Sequence of chain 1.C:
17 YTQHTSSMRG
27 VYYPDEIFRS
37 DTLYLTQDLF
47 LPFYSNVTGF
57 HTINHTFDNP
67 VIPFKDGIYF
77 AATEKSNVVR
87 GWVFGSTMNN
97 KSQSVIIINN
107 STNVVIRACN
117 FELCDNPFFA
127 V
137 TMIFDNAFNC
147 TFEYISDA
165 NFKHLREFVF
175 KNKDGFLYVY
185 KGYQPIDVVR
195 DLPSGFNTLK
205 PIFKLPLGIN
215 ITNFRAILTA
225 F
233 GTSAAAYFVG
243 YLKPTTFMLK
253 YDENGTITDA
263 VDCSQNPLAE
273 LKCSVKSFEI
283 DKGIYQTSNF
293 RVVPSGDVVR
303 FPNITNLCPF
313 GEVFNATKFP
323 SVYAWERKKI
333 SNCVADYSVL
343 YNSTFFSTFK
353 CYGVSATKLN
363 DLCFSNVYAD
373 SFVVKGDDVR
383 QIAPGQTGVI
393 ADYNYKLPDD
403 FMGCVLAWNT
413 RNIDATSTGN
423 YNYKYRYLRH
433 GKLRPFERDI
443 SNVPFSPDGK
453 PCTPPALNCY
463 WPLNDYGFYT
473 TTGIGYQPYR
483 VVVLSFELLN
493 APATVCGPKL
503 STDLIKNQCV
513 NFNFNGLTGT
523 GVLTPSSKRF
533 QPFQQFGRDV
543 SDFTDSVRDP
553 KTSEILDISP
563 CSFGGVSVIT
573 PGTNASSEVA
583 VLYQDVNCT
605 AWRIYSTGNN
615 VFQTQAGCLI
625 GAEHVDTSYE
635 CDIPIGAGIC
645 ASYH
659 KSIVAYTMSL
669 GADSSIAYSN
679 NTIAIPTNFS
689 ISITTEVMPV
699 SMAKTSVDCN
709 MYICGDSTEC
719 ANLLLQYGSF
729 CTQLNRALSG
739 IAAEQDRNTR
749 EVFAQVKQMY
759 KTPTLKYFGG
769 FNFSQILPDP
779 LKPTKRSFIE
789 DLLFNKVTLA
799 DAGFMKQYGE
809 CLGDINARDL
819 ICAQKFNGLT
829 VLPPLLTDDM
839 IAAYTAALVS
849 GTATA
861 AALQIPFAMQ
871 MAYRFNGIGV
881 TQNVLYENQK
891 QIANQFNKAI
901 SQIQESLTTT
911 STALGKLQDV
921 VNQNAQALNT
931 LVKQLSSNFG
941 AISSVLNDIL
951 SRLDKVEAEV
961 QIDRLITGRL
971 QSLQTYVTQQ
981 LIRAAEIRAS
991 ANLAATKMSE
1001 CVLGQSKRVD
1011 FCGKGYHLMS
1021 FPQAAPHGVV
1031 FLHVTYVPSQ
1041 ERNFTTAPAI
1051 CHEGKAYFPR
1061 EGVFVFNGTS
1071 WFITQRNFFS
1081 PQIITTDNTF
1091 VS

Sequence of chain 1.A:
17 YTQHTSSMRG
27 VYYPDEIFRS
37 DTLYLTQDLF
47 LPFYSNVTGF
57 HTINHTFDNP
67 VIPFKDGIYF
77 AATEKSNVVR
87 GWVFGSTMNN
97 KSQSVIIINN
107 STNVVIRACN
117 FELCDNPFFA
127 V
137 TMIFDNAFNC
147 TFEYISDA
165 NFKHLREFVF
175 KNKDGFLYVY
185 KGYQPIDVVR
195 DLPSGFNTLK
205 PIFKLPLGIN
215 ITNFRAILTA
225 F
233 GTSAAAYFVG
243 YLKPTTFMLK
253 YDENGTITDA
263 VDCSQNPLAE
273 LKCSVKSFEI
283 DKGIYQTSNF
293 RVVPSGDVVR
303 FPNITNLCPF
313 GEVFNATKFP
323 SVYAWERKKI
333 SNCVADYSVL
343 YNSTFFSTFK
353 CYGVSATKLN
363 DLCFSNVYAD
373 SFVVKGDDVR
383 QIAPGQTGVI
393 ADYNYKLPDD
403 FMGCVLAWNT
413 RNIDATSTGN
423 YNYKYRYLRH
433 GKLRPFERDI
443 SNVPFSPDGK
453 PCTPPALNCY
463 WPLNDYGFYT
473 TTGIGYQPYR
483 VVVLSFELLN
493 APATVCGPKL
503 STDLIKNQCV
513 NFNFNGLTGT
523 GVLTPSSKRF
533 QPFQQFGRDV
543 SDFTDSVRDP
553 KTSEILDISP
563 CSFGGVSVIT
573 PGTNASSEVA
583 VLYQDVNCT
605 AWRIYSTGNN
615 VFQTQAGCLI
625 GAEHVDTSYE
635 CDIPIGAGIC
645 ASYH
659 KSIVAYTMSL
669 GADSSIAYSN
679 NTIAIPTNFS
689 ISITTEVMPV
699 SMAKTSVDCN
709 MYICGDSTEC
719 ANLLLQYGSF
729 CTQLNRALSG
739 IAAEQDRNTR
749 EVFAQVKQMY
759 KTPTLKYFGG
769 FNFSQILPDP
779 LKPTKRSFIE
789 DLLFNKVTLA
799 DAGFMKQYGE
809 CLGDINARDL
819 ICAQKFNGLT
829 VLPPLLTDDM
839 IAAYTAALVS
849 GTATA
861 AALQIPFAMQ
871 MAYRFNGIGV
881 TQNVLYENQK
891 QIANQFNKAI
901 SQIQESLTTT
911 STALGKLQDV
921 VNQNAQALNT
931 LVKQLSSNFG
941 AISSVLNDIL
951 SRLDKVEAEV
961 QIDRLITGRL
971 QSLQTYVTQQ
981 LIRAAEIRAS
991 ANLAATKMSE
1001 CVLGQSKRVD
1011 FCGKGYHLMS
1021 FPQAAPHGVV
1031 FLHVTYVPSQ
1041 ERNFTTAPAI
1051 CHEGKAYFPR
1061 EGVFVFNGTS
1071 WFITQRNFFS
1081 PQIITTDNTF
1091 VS

Binding-site contacts:
Ligand atom O5 contacts residue ASN145 of chain 1.C at 2.4 Å (h-bond).
Ligand atom C3 contacts residue ASN145 of chain 1.C at 3.9 Å.
Ligand atom C1 contacts residue ASN145 of chain 1.C at 1.5 Å.
Ligand atom C5 contacts residue ASN145 of chain 1.C at 3.7 Å.
Ligand atom C7 contacts residue ASN145 of chain 1.C at 3.7 Å.
Ligand atom O7 contacts residue TYR325 of chain 1.A at 4.1 Å.
Ligand atom O5 contacts residue PHE144 of chain 1.C at 4.2 Å.
Ligand atom C4 contacts residue ASN145 of chain 1.C at 4.3 Å.
Ligand atom O6 contacts residue PHE144 of chain 1.C at 4.2 Å.
Ligand atom C8 contacts residue ASN145 of chain 1.C at 3.4 Å.
Ligand atom O7 contacts residue ALA326 of chain 1.A at 4.1 Å.
Ligand atom C2 contacts residue ASN145 of chain 1.C at 2.6 Å.
Ligand atom N2 contacts residue ASN145 of chain 1.C at 3.0 Å (h-bond).
Ligand atom O6 contacts residue ASN145 of chain 1.C at 4.5 Å.

The protein below binds the small molecule below.
Small molecule (SMILES): CC(=O)N[C@@H]1[C@@H](O)[C@H](O)[C@@H](CO)O[C@H]1O